This small molecule binds to this protein.
Small molecule (SMILES): COc1ccc(/C=C/C(=O)N[C@H](C(=O)N[C@@H](CC(C)C)C(=O)N[C@H](C=O)C[C@@H]2CCCNC2=O)C(C)C)cc1

Sequence of chain 2.A:
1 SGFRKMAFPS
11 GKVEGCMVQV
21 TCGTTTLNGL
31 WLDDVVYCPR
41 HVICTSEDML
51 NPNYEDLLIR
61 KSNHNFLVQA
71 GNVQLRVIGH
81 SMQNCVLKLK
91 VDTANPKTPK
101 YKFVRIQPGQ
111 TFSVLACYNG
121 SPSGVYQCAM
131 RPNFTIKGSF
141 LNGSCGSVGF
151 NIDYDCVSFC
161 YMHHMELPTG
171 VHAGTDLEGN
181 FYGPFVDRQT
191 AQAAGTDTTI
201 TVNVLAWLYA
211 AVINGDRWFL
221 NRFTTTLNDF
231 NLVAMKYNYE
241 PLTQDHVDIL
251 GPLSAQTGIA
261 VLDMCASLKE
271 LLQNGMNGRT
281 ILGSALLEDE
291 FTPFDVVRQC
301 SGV

Sequence of chain 1.A:
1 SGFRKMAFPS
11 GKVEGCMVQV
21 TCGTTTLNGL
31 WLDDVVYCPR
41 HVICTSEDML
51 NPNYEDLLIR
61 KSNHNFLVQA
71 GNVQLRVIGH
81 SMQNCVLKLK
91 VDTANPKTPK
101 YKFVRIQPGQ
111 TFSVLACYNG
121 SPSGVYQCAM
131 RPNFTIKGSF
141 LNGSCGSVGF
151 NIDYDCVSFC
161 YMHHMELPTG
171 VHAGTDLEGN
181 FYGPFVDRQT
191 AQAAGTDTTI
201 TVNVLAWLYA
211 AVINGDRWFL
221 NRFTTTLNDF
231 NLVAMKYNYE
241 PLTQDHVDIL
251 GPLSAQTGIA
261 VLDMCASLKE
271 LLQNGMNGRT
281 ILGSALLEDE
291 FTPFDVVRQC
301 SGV

Binding-site contacts:
Ligand atom C18 contacts residue HIS41 of chain 2.A at 3.6 Å.
Ligand atom C29 contacts residue PRO168 of chain 2.A at 3.6 Å (hydrophobic).
Ligand atom C02 contacts residue CYS145 of chain 2.A at 3.1 Å (hydrophobic).
Ligand atom C30 contacts residue THR190 of chain 2.A at 3.4 Å.
Ligand atom C14 contacts residue HIS164 of chain 2.A at 3.4 Å.
Ligand atom C07 contacts residue ASN142 of chain 2.A at 3.1 Å.
Ligand atom O11 contacts residue GLU166 of chain 2.A at 3.7 Å.
Ligand atom C30 contacts residue PRO168 of chain 2.A at 3.4 Å (hydrophobic).
Ligand atom C36 contacts residue THR190 of chain 2.A at 3.7 Å.
Ligand atom C15 contacts residue HIS41 of chain 2.A at 3.7 Å.
Ligand atom C31 contacts residue PRO168 of chain 2.A at 3.8 Å (hydrophobic).
Ligand atom C31 contacts residue ALA191 of chain 2.A at 3.6 Å (hydrophobic).
Ligand atom C17 contacts residue ASP187 of chain 2.A at 3.7 Å.
Ligand atom O38 contacts residue GLU166 of chain 2.A at 2.7 Å (salt-bridge).
Ligand atom O37 contacts residue GLN189 of chain 2.A at 3.2 Å.
Ligand atom C04 contacts residue CYS145 of chain 2.A at 3.4 Å (hydrophobic).
Ligand atom O01 contacts residue CYS145 of chain 2.A at 2.8 Å (h-bond).
Ligand atom C07 contacts residue LEU141 of chain 2.A at 3.7 Å (hydrophobic).
Ligand atom C28 contacts residue THR190 of chain 2.A at 3.5 Å.
Ligand atom O01 contacts residue SER144 of chain 2.A at 3.7 Å.
Ligand atom C22 contacts residue GLU166 of chain 2.A at 3.8 Å.
Ligand atom O01 contacts residue GLY143 of chain 2.A at 3.5 Å (h-bond).
Ligand atom C31 contacts residue GLN192 of chain 2.A at 3.0 Å.
Ligand atom C30 contacts residue GLN192 of chain 2.A at 3.0 Å.
Ligand atom N25 contacts residue GLU166 of chain 2.A at 2.8 Å (salt-bridge).
Ligand atom O11 contacts residue PHE140 of chain 2.A at 3.4 Å.
Ligand atom C13 contacts residue HIS164 of chain 2.A at 3.7 Å.
Ligand atom N09 contacts residue GLU166 of chain 2.A at 3.0 Å (salt-bridge).
Ligand atom C10 contacts residue GLU166 of chain 2.A at 3.5 Å.
Ligand atom C27 contacts residue THR190 of chain 2.A at 3.7 Å.
Ligand atom C03 contacts residue CYS145 of chain 2.A at 3.2 Å (hydrophobic).
Ligand atom C06 contacts residue ASN142 of chain 2.A at 3.6 Å.
Ligand atom O38 contacts residue MET165 of chain 2.A at 3.2 Å.
Ligand atom C29 contacts residue THR190 of chain 2.A at 3.2 Å.
Ligand atom C26 contacts residue GLU166 of chain 2.A at 3.7 Å.
Ligand atom O11 contacts residue HIS163 of chain 2.A at 2.7 Å (h-bond).
Ligand atom N12 contacts residue CYS145 of chain 2.A at 3.0 Å (h-bond).
Ligand atom C21 contacts residue GLU166 of chain 2.A at 3.7 Å.
Ligand atom N09 contacts residue PHE140 of chain 2.A at 3.1 Å (h-bond).
Ligand atom N12 contacts residue HIS164 of chain 2.A at 3.1 Å (h-bond).